Sequence of chain 4.A:
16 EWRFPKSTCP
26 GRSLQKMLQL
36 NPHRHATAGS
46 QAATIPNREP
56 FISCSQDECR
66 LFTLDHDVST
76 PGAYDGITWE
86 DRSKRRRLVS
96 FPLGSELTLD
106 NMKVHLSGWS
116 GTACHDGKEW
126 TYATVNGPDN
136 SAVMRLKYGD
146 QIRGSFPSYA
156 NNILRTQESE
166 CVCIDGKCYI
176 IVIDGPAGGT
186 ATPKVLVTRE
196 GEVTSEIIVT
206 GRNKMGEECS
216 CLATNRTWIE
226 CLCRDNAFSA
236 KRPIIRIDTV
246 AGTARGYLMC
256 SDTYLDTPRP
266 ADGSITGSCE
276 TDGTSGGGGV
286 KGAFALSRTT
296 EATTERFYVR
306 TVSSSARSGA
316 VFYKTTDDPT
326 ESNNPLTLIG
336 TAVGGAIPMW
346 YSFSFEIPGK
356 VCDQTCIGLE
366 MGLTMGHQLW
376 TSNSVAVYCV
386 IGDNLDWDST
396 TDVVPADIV

The protein below binds the small molecule below.
Small molecule (SMILES): CCC(CC)[C@H](NC(C)=O)[C@@H]1[C@H](O)[C@@H](C(=O)O)C[C@H]1NC(=N)N

Binding-site contacts:
Ligand atom N27 contacts residue ARG91 of chain 4.A at 3.3 Å (salt-bridge).
Ligand atom C26 contacts residue TRP114 of chain 4.A at 3.8 Å (hydrophobic).
Ligand atom C39 contacts residue ARG229 of chain 4.A at 3.7 Å.
Ligand atom C36 contacts residue GLU213 of chain 4.A at 3.6 Å.
Ligand atom N30 contacts residue GLU163 of chain 4.A at 3.0 Å (salt-bridge).
Ligand atom C1 contacts residue ASP86 of chain 4.A at 3.4 Å.
Ligand atom O14 contacts residue ARG87 of chain 4.A at 2.9 Å (salt-bridge).
Ligand atom C36 contacts residue GLU212 of chain 4.A at 3.8 Å.
Ligand atom C3 contacts residue TYR346 of chain 4.A at 3.5 Å (hydrophobic).
Ligand atom C2 contacts residue TYR346 of chain 4.A at 3.8 Å (hydrophobic).
Ligand atom C1 contacts residue TYR346 of chain 4.A at 3.1 Å (hydrophobic).
Ligand atom C15 contacts residue TRP114 of chain 4.A at 3.8 Å (hydrophobic).
Ligand atom O8 contacts residue ARG312 of chain 4.A at 2.8 Å (salt-bridge).
Ligand atom C5 contacts residue TYR346 of chain 4.A at 3.4 Å (hydrophobic).
Ligand atom C5 contacts residue ASP86 of chain 4.A at 3.7 Å.
Ligand atom N30 contacts residue LEU69 of chain 4.A at 3.8 Å.
Ligand atom O7 contacts residue ARG53 of chain 4.A at 2.9 Å (salt-bridge).
Ligand atom N25 contacts residue GLU54 of chain 4.A at 3.6 Å (salt-bridge).
Ligand atom C4 contacts residue ASP86 of chain 4.A at 3.8 Å.
Ligand atom N27 contacts residue ASP86 of chain 4.A at 3.0 Å (salt-bridge).
Ligand atom N27 contacts residue GLU54 of chain 4.A at 3.6 Å (salt-bridge).
Ligand atom C1 contacts residue GLU54 of chain 4.A at 3.3 Å.
Ligand atom C26 contacts residue GLU54 of chain 4.A at 3.5 Å.
Ligand atom C37 contacts residue ARG160 of chain 4.A at 3.8 Å.
Ligand atom C39 contacts residue GLU212 of chain 4.A at 3.5 Å.
Ligand atom C6 contacts residue ARG53 of chain 4.A at 3.8 Å.
Ligand atom O8 contacts residue TYR346 of chain 4.A at 3.2 Å (h-bond).
Ligand atom C2 contacts residue ASP86 of chain 4.A at 3.4 Å.
Ligand atom C1 contacts residue ARG53 of chain 4.A at 3.7 Å.
Ligand atom C6 contacts residue ARG312 of chain 4.A at 3.5 Å.
Ligand atom C4 contacts residue TYR346 of chain 4.A at 3.6 Å (hydrophobic).
Ligand atom O14 contacts residue ASP86 of chain 4.A at 3.7 Å.
Ligand atom O8 contacts residue ARG229 of chain 4.A at 3.1 Å (salt-bridge).
Ligand atom O9 contacts residue ASP86 of chain 4.A at 2.9 Å (salt-bridge).
Ligand atom C3 contacts residue GLU213 of chain 4.A at 3.8 Å.
Ligand atom N30 contacts residue GLU54 of chain 4.A at 3.6 Å.
Ligand atom O7 contacts residue TYR346 of chain 4.A at 3.3 Å (h-bond).
Ligand atom C6 contacts residue TYR346 of chain 4.A at 3.0 Å (hydrophobic).
Ligand atom O7 contacts residue ARG312 of chain 4.A at 2.8 Å (salt-bridge).
Ligand atom N30 contacts residue TRP114 of chain 4.A at 2.9 Å (h-bond).